Sequence of chain 1.B:
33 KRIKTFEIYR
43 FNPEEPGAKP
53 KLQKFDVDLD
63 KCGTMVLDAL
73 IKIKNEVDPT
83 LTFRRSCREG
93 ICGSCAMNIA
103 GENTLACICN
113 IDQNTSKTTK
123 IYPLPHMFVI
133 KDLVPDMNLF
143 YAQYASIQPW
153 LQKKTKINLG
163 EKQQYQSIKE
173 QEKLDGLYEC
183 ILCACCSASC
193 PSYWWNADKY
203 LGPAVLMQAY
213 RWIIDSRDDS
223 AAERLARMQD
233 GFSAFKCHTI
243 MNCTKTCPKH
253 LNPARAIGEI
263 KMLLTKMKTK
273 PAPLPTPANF

Sequence of chain 1.D:
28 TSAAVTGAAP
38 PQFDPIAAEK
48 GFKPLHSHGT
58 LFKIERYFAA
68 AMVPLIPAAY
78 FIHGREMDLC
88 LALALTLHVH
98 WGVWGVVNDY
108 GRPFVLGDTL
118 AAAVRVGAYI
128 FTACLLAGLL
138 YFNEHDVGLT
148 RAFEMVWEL

Sequence of chain 1.C:
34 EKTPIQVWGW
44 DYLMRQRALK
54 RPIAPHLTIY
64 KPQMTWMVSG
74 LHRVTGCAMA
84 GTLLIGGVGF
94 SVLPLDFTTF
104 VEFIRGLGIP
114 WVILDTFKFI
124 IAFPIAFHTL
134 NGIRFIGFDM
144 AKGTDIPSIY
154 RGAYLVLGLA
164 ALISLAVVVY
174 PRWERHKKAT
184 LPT

This protein binds this small molecule.
Small molecule (SMILES): Cc1ccccc1C(=O)Nc1cccc(OC(C)C)c1

Binding-site contacts:
Ligand atom N contacts residue TYR107 of chain 1.D at 4.2 Å.
Ligand atom C3 contacts residue SER72 of chain 1.C at 4.2 Å.
Ligand atom C4 contacts residue ARG76 of chain 1.C at 3.9 Å.
Ligand atom C13 contacts residue TYR107 of chain 1.D at 3.9 Å (hydrophobic).
Ligand atom C8 contacts residue TYR107 of chain 1.D at 3.5 Å (hydrophobic).
Ligand atom C10 contacts residue TRP69 of chain 1.C at 4.2 Å (hydrophobic).
Ligand atom C1 contacts residue TRP197 of chain 1.B at 3.5 Å (hydrophobic).
Ligand atom C17 contacts residue TRP69 of chain 1.C at 3.4 Å (hydrophobic).
Ligand atom C6 contacts residue HIS240 of chain 1.B at 3.3 Å.
Ligand atom N contacts residue PRO193 of chain 1.B at 3.5 Å.
Ligand atom C16 contacts residue LEU60 of chain 1.C at 3.2 Å (hydrophobic).
Ligand atom O1 contacts residue ARG76 of chain 1.C at 4.1 Å.
Ligand atom C14 contacts residue TRP197 of chain 1.B at 3.6 Å (hydrophobic).
Ligand atom C4 contacts residue SER72 of chain 1.C at 3.2 Å.
Ligand atom C14 contacts residue TYR107 of chain 1.D at 3.2 Å (hydrophobic).
Ligand atom C17 contacts residue TRP196 of chain 1.B at 4.1 Å (hydrophobic).
Ligand atom C11 contacts residue TRP69 of chain 1.C at 4.1 Å (hydrophobic).
Ligand atom C17 contacts residue LEU60 of chain 1.C at 3.8 Å (hydrophobic).
Ligand atom C7 contacts residue ASP106 of chain 1.D at 4.1 Å.
Ligand atom C15 contacts residue LEU60 of chain 1.C at 3.6 Å (hydrophobic).
Ligand atom C1 contacts residue ASP106 of chain 1.D at 4.1 Å.
Ligand atom C6 contacts residue SER72 of chain 1.C at 3.8 Å.
Ligand atom C7 contacts residue HIS240 of chain 1.B at 3.5 Å.
Ligand atom C3 contacts residue ARG76 of chain 1.C at 3.7 Å.
Ligand atom C9 contacts residue PRO193 of chain 1.B at 3.7 Å (hydrophobic).
Ligand atom C16 contacts residue TRP69 of chain 1.C at 3.6 Å (hydrophobic).
Ligand atom C13 contacts residue TRP197 of chain 1.B at 3.5 Å (hydrophobic).
Ligand atom C7 contacts residue ARG76 of chain 1.C at 3.1 Å.
Ligand atom C1 contacts residue ARG76 of chain 1.C at 3.2 Å.
Ligand atom C6 contacts residue ARG76 of chain 1.C at 3.5 Å.
Ligand atom C2 contacts residue ARG76 of chain 1.C at 3.0 Å.
Ligand atom C9 contacts residue TYR107 of chain 1.D at 4.1 Å (hydrophobic).
Ligand atom C5 contacts residue ARG76 of chain 1.C at 3.9 Å.
Ligand atom O1 contacts residue TYR107 of chain 1.D at 2.7 Å (h-bond).
Ligand atom O2 contacts residue TRP69 of chain 1.C at 3.0 Å.
Ligand atom C15 contacts residue TRP69 of chain 1.C at 3.6 Å (hydrophobic).
Ligand atom C1 contacts residue TYR107 of chain 1.D at 4.0 Å (hydrophobic).
Ligand atom C10 contacts residue PRO193 of chain 1.B at 3.9 Å (hydrophobic).
Ligand atom C6 contacts residue HEM1 of chain 1.N at 3.9 Å.
Ligand atom C5 contacts residue SER72 of chain 1.C at 2.9 Å.